Sequence of chain 35.A:
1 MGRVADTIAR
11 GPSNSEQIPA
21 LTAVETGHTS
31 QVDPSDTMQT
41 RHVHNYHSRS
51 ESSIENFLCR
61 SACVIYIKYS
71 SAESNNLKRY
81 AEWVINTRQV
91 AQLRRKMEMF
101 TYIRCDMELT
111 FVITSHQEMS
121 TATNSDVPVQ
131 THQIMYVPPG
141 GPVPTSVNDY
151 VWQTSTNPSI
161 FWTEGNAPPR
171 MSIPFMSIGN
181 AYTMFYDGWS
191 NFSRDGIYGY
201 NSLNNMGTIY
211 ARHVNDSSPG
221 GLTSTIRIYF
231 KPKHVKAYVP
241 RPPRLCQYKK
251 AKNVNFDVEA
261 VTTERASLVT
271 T

Sequence of chain 28.C:
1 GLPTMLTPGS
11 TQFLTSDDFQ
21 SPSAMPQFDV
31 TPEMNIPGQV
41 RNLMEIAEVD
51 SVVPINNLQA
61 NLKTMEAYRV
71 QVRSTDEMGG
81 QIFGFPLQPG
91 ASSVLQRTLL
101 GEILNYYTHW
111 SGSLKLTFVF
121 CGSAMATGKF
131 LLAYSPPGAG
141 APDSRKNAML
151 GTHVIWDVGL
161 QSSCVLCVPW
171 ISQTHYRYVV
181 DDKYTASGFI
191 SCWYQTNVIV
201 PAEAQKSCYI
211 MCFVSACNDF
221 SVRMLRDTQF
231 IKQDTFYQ

Sequence of chain 28.A:
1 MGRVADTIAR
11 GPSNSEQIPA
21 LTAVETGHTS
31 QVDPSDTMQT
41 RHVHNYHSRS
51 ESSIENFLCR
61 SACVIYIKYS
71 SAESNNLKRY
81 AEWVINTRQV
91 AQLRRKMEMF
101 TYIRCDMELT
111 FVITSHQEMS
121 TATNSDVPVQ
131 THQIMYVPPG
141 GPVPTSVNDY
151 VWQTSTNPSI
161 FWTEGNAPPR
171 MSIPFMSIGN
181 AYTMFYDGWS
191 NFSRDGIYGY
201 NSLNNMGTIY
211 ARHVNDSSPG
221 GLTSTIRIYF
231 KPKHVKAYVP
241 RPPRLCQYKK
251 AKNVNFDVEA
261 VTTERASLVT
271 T

A small-molecule ligand and the protein it binds are described below.
Small molecule (SMILES): CCCOc1ccc2cc(S(=O)(=O)Nc3ccc(C(=O)O)cc3)ccc2c1

Binding-site contacts:
Ligand atom C20 contacts residue ARG212 of chain 35.A at 3.4 Å.
Ligand atom C16 contacts residue PHE236 of chain 28.C at 3.7 Å (hydrophobic).
Ligand atom O5 contacts residue TRP152 of chain 35.A at 3.5 Å (h-bond).
Ligand atom C6 contacts residue GLN153 of chain 35.A at 3.2 Å.
Ligand atom O2 contacts residue THR235 of chain 28.C at 3.0 Å.
Ligand atom S1 contacts residue GLN233 of chain 28.C at 3.7 Å.
Ligand atom O5 contacts residue TYR229 of chain 28.A at 3.8 Å.
Ligand atom O1 contacts residue GLN233 of chain 28.C at 3.5 Å (h-bond).
Ligand atom O5 contacts residue ARG212 of chain 35.A at 3.3 Å (salt-bridge).
Ligand atom C15 contacts residue TYR66 of chain 28.A at 3.4 Å (hydrophobic).
Ligand atom C16 contacts residue THR235 of chain 28.C at 3.8 Å.
Ligand atom C2 contacts residue TYR66 of chain 28.A at 3.8 Å (hydrophobic).
Ligand atom C3 contacts residue ASN148 of chain 35.A at 3.5 Å.
Ligand atom C9 contacts residue ASP234 of chain 28.C at 3.6 Å.
Ligand atom O2 contacts residue PHE236 of chain 28.C at 3.4 Å (h-bond).
Ligand atom C5 contacts residue GLN153 of chain 35.A at 3.2 Å.
Ligand atom O1 contacts residue TYR150 of chain 35.A at 3.0 Å (h-bond).
Ligand atom C20 contacts residue ARG227 of chain 28.A at 3.6 Å.
Ligand atom C1 contacts residue GLN153 of chain 35.A at 3.4 Å.
Ligand atom C13 contacts residue TYR66 of chain 28.A at 3.4 Å (hydrophobic).
Ligand atom C4 contacts residue ASN148 of chain 35.A at 3.3 Å.
Ligand atom O2 contacts residue GLN233 of chain 28.C at 3.0 Å.
Ligand atom C14 contacts residue TYR66 of chain 28.A at 3.4 Å (hydrophobic).
Ligand atom C10 contacts residue ASP234 of chain 28.C at 3.8 Å.
Ligand atom C9 contacts residue ASN148 of chain 35.A at 3.7 Å.
Ligand atom N1 contacts residue GLN153 of chain 35.A at 2.7 Å (h-bond).
Ligand atom C3 contacts residue ASP149 of chain 35.A at 3.5 Å.
Ligand atom C7 contacts residue THR235 of chain 28.C at 3.8 Å.
Ligand atom N1 contacts residue GLN233 of chain 28.C at 3.3 Å (h-bond).
Ligand atom O2 contacts residue ASP234 of chain 28.C at 3.7 Å.
Ligand atom N1 contacts residue PHE236 of chain 28.C at 3.6 Å.
Ligand atom C6 contacts residue PHE236 of chain 28.C at 3.5 Å (hydrophobic).
Ligand atom C10 contacts residue ASN148 of chain 35.A at 3.7 Å.
Ligand atom C4 contacts residue ASP149 of chain 35.A at 3.5 Å.
Ligand atom O4 contacts residue ARG212 of chain 35.A at 2.8 Å (salt-bridge).
Ligand atom O1 contacts residue ASP149 of chain 35.A at 3.6 Å.
Ligand atom O4 contacts residue ARG227 of chain 28.A at 3.3 Å (salt-bridge).
Ligand atom O5 contacts residue ARG227 of chain 28.A at 3.5 Å (salt-bridge).
Ligand atom C8 contacts residue ASN148 of chain 35.A at 3.3 Å.
Ligand atom C8 contacts residue ASP234 of chain 28.C at 3.3 Å.